Sequence of chain 1.A:
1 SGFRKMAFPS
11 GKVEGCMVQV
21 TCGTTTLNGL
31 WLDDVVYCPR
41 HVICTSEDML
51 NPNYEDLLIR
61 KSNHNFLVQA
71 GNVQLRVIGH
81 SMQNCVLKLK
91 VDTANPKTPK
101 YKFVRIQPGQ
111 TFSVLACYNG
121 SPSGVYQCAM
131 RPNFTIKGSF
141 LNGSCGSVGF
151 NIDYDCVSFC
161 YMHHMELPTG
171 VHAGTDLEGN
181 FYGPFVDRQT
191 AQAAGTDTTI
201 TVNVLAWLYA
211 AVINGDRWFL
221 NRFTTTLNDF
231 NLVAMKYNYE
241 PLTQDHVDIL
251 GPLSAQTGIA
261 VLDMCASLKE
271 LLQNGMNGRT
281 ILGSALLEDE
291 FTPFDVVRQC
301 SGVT

The protein below binds the small molecule below.
Small molecule (SMILES): Cc1ccncc1NC(=O)[C@H](C)c1cccc(C#N)c1

Binding-site contacts:
Ligand atom C13 contacts residue MET165 of chain 1.A at 3.6 Å (hydrophobic).
Ligand atom C14 contacts residue HIS164 of chain 1.A at 3.3 Å.
Ligand atom C4 contacts residue GLU166 of chain 1.A at 3.7 Å.
Ligand atom N2 contacts residue HIS164 of chain 1.A at 3.4 Å (h-bond).
Ligand atom C14 contacts residue MET165 of chain 1.A at 3.6 Å (hydrophobic).
Ligand atom N1 contacts residue PHE140 of chain 1.A at 3.8 Å.
Ligand atom C11 contacts residue DMS1 of chain 1.F at 3.5 Å.
Ligand atom C11 contacts residue MET49 of chain 1.A at 3.7 Å (hydrophobic).
Ligand atom N contacts residue CYS145 of chain 1.A at 3.9 Å.
Ligand atom C6 contacts residue PHE140 of chain 1.A at 3.7 Å (hydrophobic).
Ligand atom N2 contacts residue MET165 of chain 1.A at 3.7 Å.
Ligand atom C12 contacts residue MET49 of chain 1.A at 3.4 Å (hydrophobic).
Ligand atom C15 contacts residue HIS164 of chain 1.A at 3.2 Å.
Ligand atom C13 contacts residue MET49 of chain 1.A at 3.7 Å (hydrophobic).
Ligand atom O contacts residue MET165 of chain 1.A at 3.5 Å.
Ligand atom C4 contacts residue HIS163 of chain 1.A at 3.3 Å.
Ligand atom N2 contacts residue HIS41 of chain 1.A at 3.5 Å (h-bond).
Ligand atom C14 contacts residue ASP187 of chain 1.A at 3.6 Å.
Ligand atom C11 contacts residue GLN189 of chain 1.A at 3.5 Å.
Ligand atom C15 contacts residue HIS41 of chain 1.A at 3.7 Å.
Ligand atom C12 contacts residue ARG188 of chain 1.A at 3.8 Å.
Ligand atom N2 contacts residue ASP187 of chain 1.A at 3.0 Å.
Ligand atom C6 contacts residue ASN142 of chain 1.A at 3.6 Å.
Ligand atom C8 contacts residue GLU166 of chain 1.A at 3.5 Å.
Ligand atom C4 contacts residue CYS145 of chain 1.A at 3.8 Å (hydrophobic).
Ligand atom C5 contacts residue PHE140 of chain 1.A at 3.2 Å (hydrophobic).
Ligand atom C10 contacts residue GLN189 of chain 1.A at 3.4 Å.
Ligand atom C6 contacts residue LEU141 of chain 1.A at 3.5 Å (hydrophobic).
Ligand atom C12 contacts residue MET165 of chain 1.A at 3.5 Å (hydrophobic).
Ligand atom C6 contacts residue GLU166 of chain 1.A at 3.5 Å.
Ligand atom O contacts residue GLU166 of chain 1.A at 3.1 Å (salt-bridge).
Ligand atom C5 contacts residue GLU166 of chain 1.A at 3.5 Å.
Ligand atom N1 contacts residue HIS163 of chain 1.A at 2.7 Å (h-bond).
Ligand atom C13 contacts residue HIS164 of chain 1.A at 3.7 Å.
Ligand atom C5 contacts residue LEU141 of chain 1.A at 3.7 Å (hydrophobic).
Ligand atom C14 contacts residue HIS41 of chain 1.A at 3.5 Å.
Ligand atom N1 contacts residue GLU166 of chain 1.A at 3.6 Å.
Ligand atom N1 contacts residue SER144 of chain 1.A at 3.8 Å.
Ligand atom C7 contacts residue GLU166 of chain 1.A at 3.8 Å.
Ligand atom C5 contacts residue HIS163 of chain 1.A at 3.8 Å.

Sequence of chain 2.A:
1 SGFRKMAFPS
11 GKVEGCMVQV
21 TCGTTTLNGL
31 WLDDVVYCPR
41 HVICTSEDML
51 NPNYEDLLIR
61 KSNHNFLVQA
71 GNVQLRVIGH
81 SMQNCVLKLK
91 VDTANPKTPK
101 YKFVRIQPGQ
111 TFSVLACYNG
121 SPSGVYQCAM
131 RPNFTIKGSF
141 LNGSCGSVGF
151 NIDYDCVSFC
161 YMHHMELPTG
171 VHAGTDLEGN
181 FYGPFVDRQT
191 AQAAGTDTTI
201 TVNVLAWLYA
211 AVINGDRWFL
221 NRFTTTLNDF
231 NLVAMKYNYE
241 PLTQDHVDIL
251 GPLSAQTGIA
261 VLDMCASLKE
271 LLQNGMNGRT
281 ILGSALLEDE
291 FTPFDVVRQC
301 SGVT